Sequence of chain 1.A:
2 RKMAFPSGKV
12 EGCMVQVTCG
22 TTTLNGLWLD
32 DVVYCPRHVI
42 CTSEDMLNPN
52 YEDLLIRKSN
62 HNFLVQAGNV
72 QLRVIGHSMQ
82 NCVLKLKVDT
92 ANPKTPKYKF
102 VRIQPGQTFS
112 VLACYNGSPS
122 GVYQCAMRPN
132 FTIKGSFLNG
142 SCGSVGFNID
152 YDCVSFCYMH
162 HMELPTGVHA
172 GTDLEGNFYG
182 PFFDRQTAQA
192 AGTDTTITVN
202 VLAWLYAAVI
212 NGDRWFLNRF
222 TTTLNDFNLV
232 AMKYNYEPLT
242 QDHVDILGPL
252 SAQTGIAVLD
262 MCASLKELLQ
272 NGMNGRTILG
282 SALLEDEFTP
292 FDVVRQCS

A protein and the small-molecule ligand that binds it are described below.
Small molecule (SMILES): COc1cccc2[nH]c(C(=O)N[C@@H](CC(C)C)C(=O)N[C@@H](C[C@@H]3CCNC3=O)C(=O)COP(=O)(O)O)cc12

Binding-site contacts:
Ligand atom N14 contacts residue GLN187 of chain 1.A at 3.0 Å (h-bond).
Ligand atom C19 contacts residue CYS143 of chain 1.A at 3.2 Å (hydrophobic).
Ligand atom C07 contacts residue GLU164 of chain 1.A at 3.5 Å.
Ligand atom O28 contacts residue CYS143 of chain 1.A at 3.6 Å (h-bond).
Ligand atom C27 contacts residue CYS143 of chain 1.A at 2.3 Å (hydrophobic).
Ligand atom C08 contacts residue PRO166 of chain 1.A at 3.7 Å (hydrophobic).
Ligand atom C15 contacts residue HIS162 of chain 1.A at 3.4 Å.
Ligand atom C37 contacts residue HIS162 of chain 1.A at 3.5 Å.
Ligand atom O32 contacts residue ASN140 of chain 1.A at 3.3 Å (h-bond).
Ligand atom N22 contacts residue PHE138 of chain 1.A at 3.2 Å (h-bond).
Ligand atom O33 contacts residue CYS143 of chain 1.A at 2.1 Å (h-bond).
Ligand atom O01 contacts residue MET163 of chain 1.A at 3.4 Å.
Ligand atom O25 contacts residue PHE138 of chain 1.A at 3.4 Å.
Ligand atom C10 contacts residue ALA189 of chain 1.A at 3.6 Å (hydrophobic).
Ligand atom C06 contacts residue THR188 of chain 1.A at 3.6 Å.
Ligand atom C21 contacts residue GLU164 of chain 1.A at 3.4 Å.
Ligand atom C05 contacts residue GLN187 of chain 1.A at 3.3 Å.
Ligand atom N17 contacts residue HIS162 of chain 1.A at 2.9 Å (h-bond).
Ligand atom C23 contacts residue ASN140 of chain 1.A at 3.7 Å.
Ligand atom O31 contacts residue GLY141 of chain 1.A at 2.7 Å (h-bond).
Ligand atom C38 contacts residue HIS39 of chain 1.A at 3.5 Å.
Ligand atom C35 contacts residue GLN187 of chain 1.A at 3.6 Å.
Ligand atom O25 contacts residue GLU164 of chain 1.A at 3.4 Å.
Ligand atom C24 contacts residue ASN140 of chain 1.A at 3.5 Å.
Ligand atom C13 contacts residue GLN187 of chain 1.A at 3.7 Å.
Ligand atom C11 contacts residue THR188 of chain 1.A at 3.6 Å.
Ligand atom O25 contacts residue HIS170 of chain 1.A at 3.5 Å.
Ligand atom C18 contacts residue CYS143 of chain 1.A at 2.6 Å (hydrophobic).
Ligand atom O12 contacts residue GLN187 of chain 1.A at 3.4 Å (h-bond).
Ligand atom N17 contacts residue CYS143 of chain 1.A at 2.8 Å (h-bond).
Ligand atom O33 contacts residue SER142 of chain 1.A at 3.5 Å (h-bond).
Ligand atom O12 contacts residue THR188 of chain 1.A at 3.5 Å (h-bond).
Ligand atom N22 contacts residue GLU164 of chain 1.A at 3.1 Å (salt-bridge).
Ligand atom C09 contacts residue ALA189 of chain 1.A at 3.5 Å (hydrophobic).
Ligand atom O01 contacts residue GLU164 of chain 1.A at 2.9 Å (salt-bridge).
Ligand atom C27 contacts residue HIS39 of chain 1.A at 3.4 Å.
Ligand atom O25 contacts residue HIS161 of chain 1.A at 2.7 Å (h-bond).
Ligand atom C26 contacts residue CYS143 of chain 1.A at 1.8 Å (hydrophobic).
Ligand atom C16 contacts residue HIS162 of chain 1.A at 3.6 Å.
Ligand atom N04 contacts residue GLU164 of chain 1.A at 2.7 Å (salt-bridge).